A protein and the small-molecule ligand that binds it are described below.
Small molecule (SMILES): O=C1CCN(c2ccccc2)N=C1c1ccnn1-c1ccccc1

Binding-site contacts:
Ligand atom C9 contacts residue PHE250 of chain 1.D at 3.6 Å (hydrophobic).
Ligand atom C7 contacts residue PHE283 of chain 1.D at 4.0 Å (hydrophobic).
Ligand atom C10 contacts residue PHE250 of chain 1.D at 3.7 Å (hydrophobic).
Ligand atom C19 contacts residue LEU189 of chain 1.D at 3.9 Å (hydrophobic).
Ligand atom C16 contacts residue PHE250 of chain 1.D at 4.0 Å (hydrophobic).
Ligand atom C2 contacts residue ILE246 of chain 1.D at 4.0 Å (hydrophobic).
Ligand atom C8 contacts residue PHE283 of chain 1.D at 3.5 Å (hydrophobic).
Ligand atom C11 contacts residue ILE246 of chain 1.D at 4.0 Å (hydrophobic).
Ligand atom C13 contacts residue PHE283 of chain 1.D at 3.7 Å (hydrophobic).
Ligand atom O14 contacts residue ILE246 of chain 1.D at 4.0 Å.
Ligand atom C17 contacts residue MET267 of chain 1.D at 3.3 Å (hydrophobic).
Ligand atom C18 contacts residue PHE250 of chain 1.D at 3.9 Å (hydrophobic).
Ligand atom N3 contacts residue PHE250 of chain 1.D at 4.0 Å.
Ligand atom N5 contacts residue PHE283 of chain 1.D at 3.6 Å.
Ligand atom C22 contacts residue MET267 of chain 1.D at 3.7 Å (hydrophobic).
Ligand atom C10 contacts residue MET267 of chain 1.D at 3.7 Å (hydrophobic).
Ligand atom C15 contacts residue LEU229 of chain 1.D at 3.8 Å (hydrophobic).
Ligand atom O14 contacts residue GLN280 of chain 1.D at 3.2 Å (h-bond).
Ligand atom C16 contacts residue ILE246 of chain 1.D at 3.8 Å (hydrophobic).
Ligand atom N3 contacts residue PHE283 of chain 1.D at 3.4 Å.
Ligand atom N6 contacts residue LEU229 of chain 1.D at 3.6 Å.
Ligand atom C13 contacts residue MET267 of chain 1.D at 4.0 Å (hydrophobic).
Ligand atom C17 contacts residue PHE283 of chain 1.D at 3.8 Å (hydrophobic).
Ligand atom C7 contacts residue GLN280 of chain 1.D at 3.5 Å.
Ligand atom N6 contacts residue TYR78 of chain 1.D at 3.7 Å.
Ligand atom C21 contacts residue PHE250 of chain 1.D at 3.7 Å (hydrophobic).
Ligand atom C8 contacts residue SER231 of chain 1.D at 3.9 Å.
Ligand atom C8 contacts residue ILE246 of chain 1.D at 3.9 Å (hydrophobic).
Ligand atom C11 contacts residue LEU229 of chain 1.D at 3.8 Å (hydrophobic).
Ligand atom C8 contacts residue VAL232 of chain 1.D at 3.7 Å (hydrophobic).
Ligand atom C11 contacts residue SER231 of chain 1.D at 3.2 Å.
Ligand atom C10 contacts residue PHE283 of chain 1.D at 3.7 Å (hydrophobic).
Ligand atom C21 contacts residue HIS79 of chain 1.D at 3.9 Å.
Ligand atom C2 contacts residue PHE283 of chain 1.D at 3.7 Å (hydrophobic).
Ligand atom N5 contacts residue PHE250 of chain 1.D at 3.6 Å.
Ligand atom N4 contacts residue LEU229 of chain 1.D at 3.9 Å.
Ligand atom C13 contacts residue PHE250 of chain 1.D at 3.8 Å (hydrophobic).
Ligand atom C9 contacts residue TYR247 of chain 1.D at 3.7 Å (hydrophobic).
Ligand atom C9 contacts residue GLN280 of chain 1.D at 3.0 Å.
Ligand atom C1 contacts residue PHE283 of chain 1.D at 3.6 Å (hydrophobic).

Sequence of chain 1.D:
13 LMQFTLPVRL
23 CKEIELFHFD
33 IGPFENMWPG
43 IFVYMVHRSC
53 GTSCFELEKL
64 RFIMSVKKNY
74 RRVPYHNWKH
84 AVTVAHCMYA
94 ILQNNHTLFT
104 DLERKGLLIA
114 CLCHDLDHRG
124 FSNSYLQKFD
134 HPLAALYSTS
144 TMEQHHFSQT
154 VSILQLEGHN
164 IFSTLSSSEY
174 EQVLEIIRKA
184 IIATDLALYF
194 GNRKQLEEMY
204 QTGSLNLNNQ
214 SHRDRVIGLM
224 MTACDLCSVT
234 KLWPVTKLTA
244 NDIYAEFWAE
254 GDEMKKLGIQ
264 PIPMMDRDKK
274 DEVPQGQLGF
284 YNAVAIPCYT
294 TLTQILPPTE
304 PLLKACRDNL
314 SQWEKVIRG